Sequence of chain 1.A:
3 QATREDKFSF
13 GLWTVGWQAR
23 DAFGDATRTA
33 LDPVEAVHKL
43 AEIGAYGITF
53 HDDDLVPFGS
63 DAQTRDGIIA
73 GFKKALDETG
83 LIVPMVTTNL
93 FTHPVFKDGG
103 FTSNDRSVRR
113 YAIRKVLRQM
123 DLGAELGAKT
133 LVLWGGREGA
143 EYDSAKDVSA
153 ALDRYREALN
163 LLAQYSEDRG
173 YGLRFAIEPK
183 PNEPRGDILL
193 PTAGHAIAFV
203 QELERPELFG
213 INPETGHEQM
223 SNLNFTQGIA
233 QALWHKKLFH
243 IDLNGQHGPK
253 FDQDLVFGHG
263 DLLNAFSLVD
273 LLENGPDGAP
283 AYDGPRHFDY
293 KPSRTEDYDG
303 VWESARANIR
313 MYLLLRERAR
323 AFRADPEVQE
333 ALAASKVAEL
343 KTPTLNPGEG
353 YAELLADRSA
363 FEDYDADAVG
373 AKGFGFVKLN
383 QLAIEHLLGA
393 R

Sequence of chain 1.B:
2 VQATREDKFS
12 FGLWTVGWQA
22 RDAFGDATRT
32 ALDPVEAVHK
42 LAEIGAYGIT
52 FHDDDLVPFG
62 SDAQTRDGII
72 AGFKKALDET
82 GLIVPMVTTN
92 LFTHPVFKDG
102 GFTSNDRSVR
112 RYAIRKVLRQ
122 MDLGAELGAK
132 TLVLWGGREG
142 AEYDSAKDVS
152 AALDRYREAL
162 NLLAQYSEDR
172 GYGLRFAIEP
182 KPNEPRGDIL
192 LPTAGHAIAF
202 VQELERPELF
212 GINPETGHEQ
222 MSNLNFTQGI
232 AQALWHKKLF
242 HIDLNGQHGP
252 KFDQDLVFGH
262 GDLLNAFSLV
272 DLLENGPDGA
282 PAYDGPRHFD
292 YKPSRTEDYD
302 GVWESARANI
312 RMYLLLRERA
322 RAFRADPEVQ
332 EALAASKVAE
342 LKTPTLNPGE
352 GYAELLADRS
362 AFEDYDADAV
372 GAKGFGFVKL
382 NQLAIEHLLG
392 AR

The protein below binds the small molecule below.
Small molecule (SMILES): OC[C@@H](O)[C@@H](O)[C@H](O)[C@@H](O)CO

Binding-site contacts:
Ligand atom C2 contacts residue CO1 of chain 1.J at 3.5 Å.
Ligand atom O5 contacts residue TRP136 of chain 1.B at 3.3 Å.
Ligand atom O3 contacts residue TRP15 of chain 1.B at 3.5 Å (h-bond).
Ligand atom C4 contacts residue CO1 of chain 1.I at 3.4 Å.
Ligand atom O6 contacts residue THR89 of chain 1.B at 3.5 Å.
Ligand atom C6 contacts residue GLU180 of chain 1.B at 3.6 Å.
Ligand atom O4 contacts residue ASP291 of chain 1.B at 3.1 Å (salt-bridge).
Ligand atom O6 contacts residue GLU180 of chain 1.B at 3.8 Å.
Ligand atom O4 contacts residue ASP244 of chain 1.B at 3.2 Å (salt-bridge).
Ligand atom O1 contacts residue TRP136 of chain 1.B at 3.7 Å.
Ligand atom O2 contacts residue CO1 of chain 1.J at 2.4 Å.
Ligand atom O2 contacts residue CO1 of chain 1.I at 2.5 Å.
Ligand atom O5 contacts residue HIS53 of chain 1.B at 2.9 Å (h-bond).
Ligand atom O1 contacts residue LYS182 of chain 1.B at 2.7 Å (salt-bridge).
Ligand atom O1 contacts residue ASP254 of chain 1.B at 3.3 Å (salt-bridge).
Ligand atom O2 contacts residue GLU180 of chain 1.B at 3.1 Å (salt-bridge).
Ligand atom O4 contacts residue CO1 of chain 1.I at 2.4 Å.
Ligand atom C4 contacts residue GLU180 of chain 1.B at 3.3 Å.
Ligand atom O3 contacts residue CO1 of chain 1.I at 3.6 Å.
Ligand atom O5 contacts residue PHE93 of chain 1.B at 3.6 Å.
Ligand atom C1 contacts residue CO1 of chain 1.J at 3.5 Å.
Ligand atom C2 contacts residue CO1 of chain 1.I at 3.4 Å.
Ligand atom C6 contacts residue THR89 of chain 1.B at 3.4 Å.
Ligand atom O2 contacts residue HIS219 of chain 1.B at 3.2 Å.
Ligand atom C4 contacts residue ASP291 of chain 1.B at 3.7 Å.
Ligand atom O6 contacts residue VAL134 of chain 1.B at 3.5 Å.
Ligand atom C6 contacts residue TRP136 of chain 1.B at 3.8 Å (hydrophobic).
Ligand atom C3 contacts residue CO1 of chain 1.I at 3.6 Å.
Ligand atom C3 contacts residue ASP291 of chain 1.B at 3.4 Å.
Ligand atom C2 contacts residue TRP136 of chain 1.B at 3.7 Å (hydrophobic).
Ligand atom O1 contacts residue CO1 of chain 1.J at 2.8 Å.
Ligand atom C5 contacts residue HIS53 of chain 1.B at 3.3 Å.
Ligand atom O3 contacts residue ASP291 of chain 1.B at 2.6 Å (salt-bridge).
Ligand atom O2 contacts residue GLU216 of chain 1.B at 3.1 Å (salt-bridge).
Ligand atom C1 contacts residue TRP136 of chain 1.B at 3.6 Å (hydrophobic).
Ligand atom C6 contacts residue VAL134 of chain 1.B at 3.6 Å (hydrophobic).
Ligand atom C2 contacts residue ASP291 of chain 1.B at 3.8 Å.
Ligand atom O1 contacts residue HIS219 of chain 1.B at 3.5 Å (h-bond).
Ligand atom O2 contacts residue ASP291 of chain 1.B at 3.0 Å (salt-bridge).
Ligand atom O4 contacts residue GLU180 of chain 1.B at 2.3 Å (salt-bridge).